Binding-site contacts:
Ligand atom O7 contacts residue MET151 of chain 23.C at 3.3 Å.
Ligand atom C7 contacts residue ASN154 of chain 23.C at 3.4 Å.
Ligand atom O5 contacts residue LEU96 of chain 23.H at 4.5 Å.
Ligand atom C2 contacts residue MET151 of chain 23.C at 4.1 Å (hydrophobic).
Ligand atom C1 contacts residue SER95 of chain 23.H at 3.6 Å.
Ligand atom N2 contacts residue SER95 of chain 23.H at 2.6 Å (h-bond).
Ligand atom C3 contacts residue SER95 of chain 23.H at 3.2 Å.
Ligand atom O3 contacts residue SER95 of chain 23.H at 3.2 Å (h-bond).
Ligand atom C7 contacts residue MET151 of chain 23.C at 4.3 Å (hydrophobic).
Ligand atom C2 contacts residue SER95 of chain 23.H at 3.4 Å.
Ligand atom C7 contacts residue SER95 of chain 23.H at 3.5 Å.
Ligand atom O4 contacts residue LEU96 of chain 23.H at 3.2 Å.
Ligand atom O5 contacts residue MET151 of chain 23.C at 3.8 Å.
Ligand atom C8 contacts residue SER95 of chain 23.H at 3.5 Å.
Ligand atom C4 contacts residue LEU96 of chain 23.H at 4.3 Å (hydrophobic).
Ligand atom O3 contacts residue LEU96 of chain 23.H at 4.1 Å.
Ligand atom O7 contacts residue ASN154 of chain 23.C at 2.9 Å (h-bond).
Ligand atom C2 contacts residue ASN154 of chain 23.C at 4.0 Å.
Ligand atom C7 contacts residue GLY150 of chain 23.C at 3.7 Å.
Ligand atom C1 contacts residue MET151 of chain 23.C at 3.6 Å (hydrophobic).
Ligand atom N2 contacts residue LEU96 of chain 23.H at 3.6 Å.
Ligand atom C8 contacts residue GLY150 of chain 23.C at 3.8 Å.
Ligand atom C1 contacts residue ASN154 of chain 23.C at 3.1 Å.
Ligand atom C8 contacts residue ASP94 of chain 23.H at 3.5 Å.
Ligand atom O7 contacts residue GLY150 of chain 23.C at 2.8 Å (h-bond).
Ligand atom C1 contacts residue LEU96 of chain 23.H at 3.9 Å (hydrophobic).
Ligand atom C2 contacts residue LEU96 of chain 23.H at 3.6 Å (hydrophobic).
Ligand atom O5 contacts residue ASN154 of chain 23.C at 4.0 Å.
Ligand atom N2 contacts residue ASN154 of chain 23.C at 3.9 Å.
Ligand atom C3 contacts residue LEU96 of chain 23.H at 4.2 Å (hydrophobic).
Ligand atom O7 contacts residue HIS148 of chain 23.C at 4.0 Å.
Ligand atom C8 contacts residue ASN154 of chain 23.C at 4.2 Å.

A protein and the small-molecule ligand that binds it are described below.
Small molecule (SMILES): CC(=O)N[C@H]1[C@H](O[C@H]2[C@H](O)[C@@H](NC(C)=O)CO[C@@H]2CO)O[C@H](CO)[C@@H](O)[C@@H]1O

Sequence of chain 23.C:
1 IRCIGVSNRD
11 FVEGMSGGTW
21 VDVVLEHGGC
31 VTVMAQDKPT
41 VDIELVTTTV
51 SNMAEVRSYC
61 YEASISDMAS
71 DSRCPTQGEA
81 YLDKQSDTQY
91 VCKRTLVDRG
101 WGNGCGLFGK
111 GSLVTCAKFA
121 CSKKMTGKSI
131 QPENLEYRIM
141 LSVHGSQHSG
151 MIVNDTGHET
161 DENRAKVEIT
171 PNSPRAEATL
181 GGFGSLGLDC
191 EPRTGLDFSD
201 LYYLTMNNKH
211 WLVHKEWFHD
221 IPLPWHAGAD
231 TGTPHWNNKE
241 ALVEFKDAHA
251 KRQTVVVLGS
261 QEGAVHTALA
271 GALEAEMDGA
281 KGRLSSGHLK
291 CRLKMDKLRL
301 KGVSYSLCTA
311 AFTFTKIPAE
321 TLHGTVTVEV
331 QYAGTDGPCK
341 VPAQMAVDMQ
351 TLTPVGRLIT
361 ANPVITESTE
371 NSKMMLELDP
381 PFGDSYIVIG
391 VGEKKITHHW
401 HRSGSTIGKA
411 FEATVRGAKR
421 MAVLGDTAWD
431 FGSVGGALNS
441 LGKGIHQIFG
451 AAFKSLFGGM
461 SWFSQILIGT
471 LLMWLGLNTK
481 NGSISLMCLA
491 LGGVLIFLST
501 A

Sequence of chain 23.H:
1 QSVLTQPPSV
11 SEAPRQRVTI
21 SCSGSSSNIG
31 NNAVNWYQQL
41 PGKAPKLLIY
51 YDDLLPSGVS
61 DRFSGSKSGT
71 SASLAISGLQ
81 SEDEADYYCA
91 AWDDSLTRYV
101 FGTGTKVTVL